Sequence of chain 2.A:
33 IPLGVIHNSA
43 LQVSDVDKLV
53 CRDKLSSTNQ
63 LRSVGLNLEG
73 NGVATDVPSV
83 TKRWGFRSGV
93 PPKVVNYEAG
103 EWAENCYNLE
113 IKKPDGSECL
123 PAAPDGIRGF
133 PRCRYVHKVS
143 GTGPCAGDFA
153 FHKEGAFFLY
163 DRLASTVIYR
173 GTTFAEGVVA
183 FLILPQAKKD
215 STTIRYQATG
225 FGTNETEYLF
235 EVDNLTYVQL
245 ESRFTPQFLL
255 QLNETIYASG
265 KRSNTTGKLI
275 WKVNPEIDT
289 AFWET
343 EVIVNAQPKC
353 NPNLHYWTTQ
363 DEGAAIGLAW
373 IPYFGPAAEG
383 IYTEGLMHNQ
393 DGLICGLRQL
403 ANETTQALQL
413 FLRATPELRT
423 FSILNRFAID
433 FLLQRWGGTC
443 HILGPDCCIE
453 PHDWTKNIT

Binding-site contacts:
Ligand atom C7 contacts residue GLU156 of chain 1.A at 3.9 Å.
Ligand atom C1 contacts residue ASN404 of chain 1.A at 1.4 Å.
Ligand atom C7 contacts residue ASN404 of chain 1.A at 3.5 Å.
Ligand atom O5 contacts residue ASN404 of chain 1.A at 2.4 Å (h-bond).
Ligand atom O7 contacts residue ALA158 of chain 1.A at 3.8 Å.
Ligand atom O7 contacts residue GLY157 of chain 1.A at 4.2 Å.
Ligand atom O6 contacts residue GLU156 of chain 1.A at 4.0 Å.
Ligand atom C4 contacts residue ASN404 of chain 1.A at 4.3 Å.
Ligand atom C6 contacts residue GLU156 of chain 1.A at 4.3 Å.
Ligand atom O7 contacts residue THR407 of chain 1.A at 3.7 Å.
Ligand atom C5 contacts residue ASN404 of chain 1.A at 3.7 Å.
Ligand atom C8 contacts residue GLU156 of chain 1.A at 3.9 Å.
Ligand atom C5 contacts residue GLN349 of chain 1.A at 4.0 Å.
Ligand atom C5 contacts residue GLU156 of chain 1.A at 4.3 Å.
Ligand atom O6 contacts residue LYS155 of chain 1.A at 4.3 Å.
Ligand atom C2 contacts residue ASN404 of chain 1.A at 2.5 Å.
Ligand atom C3 contacts residue ASN404 of chain 1.A at 3.8 Å.
Ligand atom C1 contacts residue GLN349 of chain 1.A at 3.4 Å.
Ligand atom O7 contacts residue GLU156 of chain 1.A at 3.8 Å.
Ligand atom C8 contacts residue TRP372 of chain 2.A at 3.9 Å (hydrophobic).
Ligand atom O6 contacts residue ILE373 of chain 2.A at 4.4 Å.
Ligand atom O3 contacts residue GLU156 of chain 1.A at 3.4 Å (salt-bridge).
Ligand atom O7 contacts residue ASN404 of chain 1.A at 4.4 Å.
Ligand atom O7 contacts residue VAL180 of chain 1.A at 3.8 Å.
Ligand atom O5 contacts residue GLN349 of chain 1.A at 2.8 Å (h-bond).
Ligand atom C8 contacts residue ASN404 of chain 1.A at 3.3 Å.
Ligand atom N2 contacts residue ASN404 of chain 1.A at 2.9 Å (h-bond).
Ligand atom C8 contacts residue PRO350 of chain 1.A at 4.0 Å (hydrophobic).
Ligand atom C7 contacts residue THR407 of chain 1.A at 4.4 Å.
Ligand atom C6 contacts residue GLN349 of chain 1.A at 4.1 Å.

Sequence of chain 1.A:
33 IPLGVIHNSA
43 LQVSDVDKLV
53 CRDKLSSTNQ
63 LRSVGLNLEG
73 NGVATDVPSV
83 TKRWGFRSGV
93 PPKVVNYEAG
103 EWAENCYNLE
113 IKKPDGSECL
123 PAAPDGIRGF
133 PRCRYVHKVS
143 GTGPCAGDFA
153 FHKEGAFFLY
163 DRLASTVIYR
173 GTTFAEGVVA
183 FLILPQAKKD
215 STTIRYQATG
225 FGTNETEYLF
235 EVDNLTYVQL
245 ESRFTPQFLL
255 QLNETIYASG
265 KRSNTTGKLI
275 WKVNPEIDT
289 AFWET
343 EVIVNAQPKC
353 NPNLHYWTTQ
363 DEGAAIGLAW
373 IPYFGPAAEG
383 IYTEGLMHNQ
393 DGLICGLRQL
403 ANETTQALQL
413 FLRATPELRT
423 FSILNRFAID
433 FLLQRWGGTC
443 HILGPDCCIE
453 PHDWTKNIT

The small molecule below binds the protein below.
Small molecule (SMILES): CC(=O)N[C@H]1[C@H](O[C@H]2[C@H](O)[C@@H](NC(C)=O)CO[C@@H]2CO)O[C@H](CO)[C@@H](O)[C@@H]1O